A small-molecule ligand and the protein it binds are described below.
Small molecule (SMILES): CC(=O)N[C@@H]1[C@@H](O)[C@H](O)[C@@H](CO)O[C@H]1O

Binding-site contacts:
Ligand atom C3 contacts residue TYR1084 of chain 1.A at 3.9 Å (hydrophobic).
Ligand atom C7 contacts residue PHE1077 of chain 1.A at 4.5 Å (hydrophobic).
Ligand atom C4 contacts residue ASN1072 of chain 1.A at 4.2 Å.
Ligand atom C6 contacts residue PHE1049 of chain 1.A at 3.8 Å (hydrophobic).
Ligand atom O7 contacts residue ASN1072 of chain 1.A at 3.3 Å (h-bond).
Ligand atom C3 contacts residue ASN1072 of chain 1.A at 3.8 Å.
Ligand atom O5 contacts residue TYR1084 of chain 1.A at 4.4 Å.
Ligand atom O4 contacts residue TYR1084 of chain 1.A at 2.9 Å (h-bond).
Ligand atom C1 contacts residue ASN1072 of chain 1.A at 1.4 Å.
Ligand atom O5 contacts residue ASN1072 of chain 1.A at 2.4 Å (h-bond).
Ligand atom O7 contacts residue HIS1075 of chain 1.A at 4.4 Å.
Ligand atom N2 contacts residue PHE1077 of chain 1.A at 4.0 Å.
Ligand atom C8 contacts residue ASN1072 of chain 1.A at 4.4 Å.
Ligand atom O6 contacts residue ASN1072 of chain 1.A at 3.8 Å.
Ligand atom C5 contacts residue ASN1072 of chain 1.A at 3.7 Å.
Ligand atom C6 contacts residue TYR1084 of chain 1.A at 3.9 Å (hydrophobic).
Ligand atom C7 contacts residue ASN1072 of chain 1.A at 3.3 Å.
Ligand atom C8 contacts residue HIS1075 of chain 1.A at 3.3 Å.
Ligand atom C7 contacts residue HIS1075 of chain 1.A at 4.0 Å.
Ligand atom O6 contacts residue PHE1049 of chain 1.A at 4.1 Å.
Ligand atom C8 contacts residue PHE1077 of chain 1.A at 3.9 Å (hydrophobic).
Ligand atom C2 contacts residue ASN1072 of chain 1.A at 2.5 Å.
Ligand atom C4 contacts residue TYR1084 of chain 1.A at 3.5 Å (hydrophobic).
Ligand atom C5 contacts residue PHE1049 of chain 1.A at 4.4 Å (hydrophobic).
Ligand atom C5 contacts residue TYR1084 of chain 1.A at 3.3 Å (hydrophobic).
Ligand atom N2 contacts residue ASN1072 of chain 1.A at 2.9 Å (h-bond).

Sequence of chain 1.A:
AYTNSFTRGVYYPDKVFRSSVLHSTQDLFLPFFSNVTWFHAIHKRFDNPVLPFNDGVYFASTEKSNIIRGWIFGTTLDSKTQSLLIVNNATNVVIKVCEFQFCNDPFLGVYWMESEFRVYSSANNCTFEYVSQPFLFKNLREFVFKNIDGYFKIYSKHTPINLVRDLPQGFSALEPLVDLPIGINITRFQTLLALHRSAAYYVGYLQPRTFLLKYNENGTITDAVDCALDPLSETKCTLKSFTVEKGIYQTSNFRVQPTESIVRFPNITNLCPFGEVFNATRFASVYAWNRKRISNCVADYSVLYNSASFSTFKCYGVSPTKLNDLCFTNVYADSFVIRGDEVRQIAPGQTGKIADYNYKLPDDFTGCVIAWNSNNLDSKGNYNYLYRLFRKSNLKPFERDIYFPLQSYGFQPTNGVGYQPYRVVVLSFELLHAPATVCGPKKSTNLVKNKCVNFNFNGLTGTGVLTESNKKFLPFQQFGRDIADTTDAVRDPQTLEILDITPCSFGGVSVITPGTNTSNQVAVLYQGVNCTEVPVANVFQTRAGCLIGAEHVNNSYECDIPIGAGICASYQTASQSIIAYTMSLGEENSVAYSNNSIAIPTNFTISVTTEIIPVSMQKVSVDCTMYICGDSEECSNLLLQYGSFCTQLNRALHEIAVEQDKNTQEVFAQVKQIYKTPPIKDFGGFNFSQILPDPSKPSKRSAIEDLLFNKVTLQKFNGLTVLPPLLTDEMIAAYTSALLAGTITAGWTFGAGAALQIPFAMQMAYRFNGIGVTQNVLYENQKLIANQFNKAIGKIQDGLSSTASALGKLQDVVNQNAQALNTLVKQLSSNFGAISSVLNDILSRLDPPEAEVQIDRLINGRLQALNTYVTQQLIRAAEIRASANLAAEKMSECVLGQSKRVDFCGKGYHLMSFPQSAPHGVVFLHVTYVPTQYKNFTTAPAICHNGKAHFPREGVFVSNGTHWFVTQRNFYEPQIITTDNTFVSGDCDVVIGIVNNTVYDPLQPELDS